The protein below binds the small molecule below.
Small molecule (SMILES): Nc1ccn([C@H]2C[C@H](O)[C@@H](COP(=O)(O)O)O2)c(=O)n1

Binding-site contacts:
Ligand atom OP2 contacts residue ARG412 of chain 3.A at 1.4 Å (salt-bridge).
Ligand atom C3' contacts residue ASN414 of chain 3.A at 4.5 Å.
Ligand atom O3' contacts residue ARG412 of chain 3.A at 4.3 Å.
Ligand atom C5' contacts residue ASN414 of chain 3.A at 3.3 Å.
Ligand atom C2' contacts residue VAL47 of chain 3.A at 4.3 Å (hydrophobic).
Ligand atom OP1 contacts residue ARG412 of chain 3.A at 3.8 Å.
Ligand atom OP2 contacts residue LYS21 of chain 4.C at 2.7 Å (salt-bridge).
Ligand atom P contacts residue ARG412 of chain 3.A at 2.7 Å.
Ligand atom OP1 contacts residue LYS21 of chain 4.C at 3.9 Å.
Ligand atom OP1 contacts residue ARG18 of chain 4.C at 4.0 Å.
Ligand atom O4' contacts residue ASN414 of chain 3.A at 2.9 Å (h-bond).
Ligand atom OP2 contacts residue ARG18 of chain 4.C at 3.7 Å.
Ligand atom C1' contacts residue ASN414 of chain 3.A at 4.1 Å.
Ligand atom C4' contacts residue VAL47 of chain 3.A at 4.1 Å (hydrophobic).
Ligand atom C4' contacts residue ASN414 of chain 3.A at 3.0 Å.
Ligand atom P contacts residue LYS21 of chain 4.C at 3.4 Å.
Ligand atom C4' contacts residue ARG412 of chain 3.A at 4.3 Å.
Ligand atom C5' contacts residue ARG412 of chain 3.A at 3.0 Å.
Ligand atom C3' contacts residue VAL47 of chain 3.A at 4.0 Å (hydrophobic).
Ligand atom O5' contacts residue ARG412 of chain 3.A at 3.1 Å (salt-bridge).
Ligand atom O3' contacts residue VAL47 of chain 3.A at 3.1 Å.

Sequence of chain 3.A:
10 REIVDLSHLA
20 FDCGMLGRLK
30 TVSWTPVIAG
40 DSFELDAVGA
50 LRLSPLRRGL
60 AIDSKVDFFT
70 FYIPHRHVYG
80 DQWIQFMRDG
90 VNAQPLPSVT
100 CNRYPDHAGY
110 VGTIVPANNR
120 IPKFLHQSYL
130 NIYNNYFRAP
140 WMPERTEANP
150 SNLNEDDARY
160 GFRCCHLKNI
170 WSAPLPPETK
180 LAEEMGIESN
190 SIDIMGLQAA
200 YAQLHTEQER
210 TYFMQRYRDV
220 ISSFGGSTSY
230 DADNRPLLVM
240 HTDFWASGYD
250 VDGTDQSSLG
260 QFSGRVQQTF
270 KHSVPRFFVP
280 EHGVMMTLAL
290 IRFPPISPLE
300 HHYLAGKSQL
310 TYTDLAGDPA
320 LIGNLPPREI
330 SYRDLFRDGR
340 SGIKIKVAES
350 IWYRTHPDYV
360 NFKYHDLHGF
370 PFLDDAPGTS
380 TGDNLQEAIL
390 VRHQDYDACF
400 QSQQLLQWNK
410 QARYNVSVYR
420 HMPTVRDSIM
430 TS

Sequence of chain 4.C:
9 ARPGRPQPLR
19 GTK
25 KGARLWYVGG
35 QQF